Binding-site contacts:
Ligand atom C7 contacts residue SER215 of chain 1.E at 4.0 Å.
Ligand atom C8 contacts residue LEU202 of chain 1.E at 4.2 Å (hydrophobic).
Ligand atom C3 contacts residue GLN217 of chain 1.E at 4.2 Å.
Ligand atom N2 contacts residue GLN217 of chain 1.E at 3.3 Å.
Ligand atom C8 contacts residue THR214 of chain 1.E at 3.4 Å.
Ligand atom C2 contacts residue ASN108 of chain 1.E at 2.6 Å.
Ligand atom C3 contacts residue ASN108 of chain 1.E at 3.9 Å.
Ligand atom C7 contacts residue GLN217 of chain 1.E at 4.1 Å.
Ligand atom C4 contacts residue ASN108 of chain 1.E at 4.4 Å.
Ligand atom C2 contacts residue GLN217 of chain 1.E at 3.9 Å.
Ligand atom O4 contacts residue SER215 of chain 1.E at 3.6 Å.
Ligand atom O5 contacts residue ASN108 of chain 1.E at 2.5 Å (h-bond).
Ligand atom N2 contacts residue SER215 of chain 1.E at 4.0 Å.
Ligand atom O3 contacts residue GLN217 of chain 1.E at 3.1 Å (h-bond).
Ligand atom O7 contacts residue ASN108 of chain 1.E at 4.3 Å.
Ligand atom C1 contacts residue ASN108 of chain 1.E at 1.5 Å.
Ligand atom O5 contacts residue SER215 of chain 1.E at 4.4 Å.
Ligand atom O3 contacts residue SER215 of chain 1.E at 3.0 Å (h-bond).
Ligand atom C2 contacts residue SER215 of chain 1.E at 3.5 Å.
Ligand atom C4 contacts residue SER215 of chain 1.E at 3.4 Å.
Ligand atom C8 contacts residue GLN217 of chain 1.E at 4.0 Å.
Ligand atom C8 contacts residue SER215 of chain 1.E at 3.6 Å.
Ligand atom C5 contacts residue SER215 of chain 1.E at 4.5 Å.
Ligand atom C7 contacts residue ASN108 of chain 1.E at 3.8 Å.
Ligand atom N2 contacts residue ASN108 of chain 1.E at 3.0 Å (h-bond).
Ligand atom C3 contacts residue SER215 of chain 1.E at 3.5 Å.
Ligand atom C6 contacts residue SER215 of chain 1.E at 4.1 Å.
Ligand atom C5 contacts residue ASN108 of chain 1.E at 3.9 Å.

A protein and the small-molecule ligand that binds it are described below.
Small molecule (SMILES): CC(=O)N[C@H]1[C@H](O[C@H]2[C@H](O)[C@@H](NC(C)=O)CO[C@@H]2CO)O[C@H](CO)[C@@H](O)[C@@H]1O

Sequence of chain 1.E:
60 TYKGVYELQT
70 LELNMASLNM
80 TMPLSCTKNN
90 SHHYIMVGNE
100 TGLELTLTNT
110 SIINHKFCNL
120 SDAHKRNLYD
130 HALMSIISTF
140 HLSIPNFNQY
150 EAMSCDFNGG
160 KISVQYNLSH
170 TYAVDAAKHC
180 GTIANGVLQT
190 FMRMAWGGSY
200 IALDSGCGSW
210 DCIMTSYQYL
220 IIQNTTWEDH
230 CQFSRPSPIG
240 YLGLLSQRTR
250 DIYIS